Binding-site contacts:
Ligand atom O7 contacts residue LYS123 of chain 1.A at 4.3 Å.
Ligand atom C2 contacts residue ASN95 of chain 1.A at 2.3 Å.
Ligand atom O5 contacts residue SER127 of chain 1.A at 4.3 Å.
Ligand atom C1 contacts residue ASN95 of chain 1.A at 1.4 Å.
Ligand atom O6 contacts residue SER127 of chain 1.A at 4.4 Å.
Ligand atom O5 contacts residue ASN95 of chain 1.A at 2.2 Å (h-bond).
Ligand atom C5 contacts residue ASN95 of chain 1.A at 3.5 Å.
Ligand atom C3 contacts residue ASN95 of chain 1.A at 3.6 Å.
Ligand atom C4 contacts residue ASN95 of chain 1.A at 4.0 Å.
Ligand atom C8 contacts residue LYS94 of chain 1.A at 4.3 Å.
Ligand atom C7 contacts residue ASN95 of chain 1.A at 3.6 Å.
Ligand atom O6 contacts residue ASN95 of chain 1.A at 4.3 Å.
Ligand atom N2 contacts residue ASN95 of chain 1.A at 2.9 Å (h-bond).
Ligand atom O7 contacts residue ASN95 of chain 1.A at 3.8 Å.

This protein binds this small molecule.
Small molecule (SMILES): CC(=O)N[C@H]1[C@H](O[C@H]2[C@H](O)[C@@H](NC(C)=O)CO[C@@H]2CO)O[C@H](CO)[C@@H](O)[C@@H]1O

Sequence of chain 1.A:
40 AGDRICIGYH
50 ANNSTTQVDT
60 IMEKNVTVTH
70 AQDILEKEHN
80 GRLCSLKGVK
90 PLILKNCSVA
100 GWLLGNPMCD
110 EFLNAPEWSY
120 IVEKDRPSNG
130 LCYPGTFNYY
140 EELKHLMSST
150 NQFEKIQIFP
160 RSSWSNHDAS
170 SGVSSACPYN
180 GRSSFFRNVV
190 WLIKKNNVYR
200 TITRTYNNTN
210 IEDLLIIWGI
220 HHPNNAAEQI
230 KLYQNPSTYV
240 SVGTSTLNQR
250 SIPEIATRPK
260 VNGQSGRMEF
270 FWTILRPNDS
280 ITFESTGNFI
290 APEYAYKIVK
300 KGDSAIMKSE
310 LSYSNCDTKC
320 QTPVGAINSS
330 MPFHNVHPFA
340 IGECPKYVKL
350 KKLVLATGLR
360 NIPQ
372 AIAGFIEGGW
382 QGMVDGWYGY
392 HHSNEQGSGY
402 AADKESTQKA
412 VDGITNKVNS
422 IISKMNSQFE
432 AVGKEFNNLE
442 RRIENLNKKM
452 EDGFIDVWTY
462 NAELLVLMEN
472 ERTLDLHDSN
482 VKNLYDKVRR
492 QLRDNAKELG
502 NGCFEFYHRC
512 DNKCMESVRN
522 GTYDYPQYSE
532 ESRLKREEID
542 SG